Binding-site contacts:
Ligand atom O1 contacts residue ASN162 of chain 3.A at 4.4 Å.
Ligand atom C2 contacts residue HIS97 of chain 3.A at 3.5 Å.
Ligand atom O3 contacts residue TYR199 of chain 3.A at 3.7 Å.
Ligand atom O4 contacts residue LEU153 of chain 3.A at 3.5 Å.
Ligand atom O2 contacts residue HIS95 of chain 3.A at 2.6 Å (h-bond).
Ligand atom C2 contacts residue PHE155 of chain 3.A at 4.0 Å (hydrophobic).
Ligand atom O4 contacts residue PHE155 of chain 3.A at 4.5 Å.
Ligand atom C2 contacts residue CO1 of chain 3.B at 2.8 Å.
Ligand atom O4 contacts residue HIS95 of chain 3.A at 3.7 Å.
Ligand atom O4 contacts residue ILE142 of chain 3.A at 4.1 Å.
Ligand atom O2 contacts residue PHE155 of chain 3.A at 3.9 Å.
Ligand atom O1 contacts residue PHE160 of chain 3.A at 4.0 Å.
Ligand atom O1 contacts residue CO1 of chain 3.B at 4.3 Å.
Ligand atom O1 contacts residue PHE155 of chain 3.A at 4.4 Å.
Ligand atom C1 contacts residue PHE155 of chain 3.A at 4.1 Å (hydrophobic).
Ligand atom C1 contacts residue CO1 of chain 3.B at 4.1 Å.
Ligand atom O2 contacts residue HIS97 of chain 3.A at 2.4 Å (h-bond).
Ligand atom O1 contacts residue THR164 of chain 3.A at 3.4 Å (h-bond).
Ligand atom C2 contacts residue HIS95 of chain 3.A at 3.3 Å.
Ligand atom O4 contacts residue GLU101 of chain 3.A at 3.7 Å.
Ligand atom O2 contacts residue GLU101 of chain 3.A at 2.7 Å (salt-bridge).
Ligand atom C2 contacts residue ARG92 of chain 3.A at 4.0 Å.
Ligand atom O2 contacts residue CO1 of chain 3.B at 1.7 Å.
Ligand atom O1 contacts residue ARG92 of chain 3.A at 3.3 Å (salt-bridge).
Ligand atom O2 contacts residue HIS140 of chain 3.A at 3.7 Å.
Ligand atom O1 contacts residue HIS97 of chain 3.A at 3.6 Å.
Ligand atom O3 contacts residue LEU153 of chain 3.A at 4.4 Å.
Ligand atom O4 contacts residue MET84 of chain 3.A at 4.3 Å.
Ligand atom C1 contacts residue HIS95 of chain 3.A at 4.2 Å.
Ligand atom O3 contacts residue MET84 of chain 3.A at 3.6 Å.
Ligand atom O4 contacts residue ARG92 of chain 3.A at 4.0 Å.
Ligand atom C1 contacts residue HIS97 of chain 3.A at 4.0 Å.
Ligand atom C2 contacts residue LEU153 of chain 3.A at 4.2 Å (hydrophobic).
Ligand atom O3 contacts residue ARG92 of chain 3.A at 3.7 Å.
Ligand atom C1 contacts residue ARG92 of chain 3.A at 3.5 Å.
Ligand atom O4 contacts residue CO1 of chain 3.B at 3.4 Å.
Ligand atom O1 contacts residue HIS95 of chain 3.A at 4.3 Å.
Ligand atom C2 contacts residue GLU101 of chain 3.A at 3.5 Å.
Ligand atom O2 contacts residue ARG92 of chain 3.A at 4.3 Å.

A protein and the small-molecule ligand that binds it are described below.
Small molecule (SMILES): O=C([O-])C(=O)[O-]

Sequence of chain 3.A:
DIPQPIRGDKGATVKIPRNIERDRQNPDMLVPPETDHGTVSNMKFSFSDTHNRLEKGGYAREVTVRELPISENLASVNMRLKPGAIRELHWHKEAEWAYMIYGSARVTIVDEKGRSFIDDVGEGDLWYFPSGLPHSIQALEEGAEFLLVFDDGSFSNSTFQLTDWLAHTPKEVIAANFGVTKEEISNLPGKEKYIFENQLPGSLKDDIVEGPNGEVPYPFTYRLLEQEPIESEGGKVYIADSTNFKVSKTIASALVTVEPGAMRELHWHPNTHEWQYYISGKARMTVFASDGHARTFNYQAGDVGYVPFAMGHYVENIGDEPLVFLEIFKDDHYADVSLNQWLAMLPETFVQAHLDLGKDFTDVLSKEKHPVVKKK